Binding-site contacts:
Ligand atom C3 contacts residue ASN113 of chain 1.A at 4.4 Å.
Ligand atom O7 contacts residue GLU154 of chain 1.A at 3.8 Å.
Ligand atom O6 contacts residue THR115 of chain 1.A at 3.5 Å (h-bond).
Ligand atom C6 contacts residue GLY116 of chain 1.A at 4.3 Å.
Ligand atom C5 contacts residue THR115 of chain 1.A at 4.2 Å.
Ligand atom C6 contacts residue THR115 of chain 1.A at 3.4 Å.
Ligand atom C8 contacts residue ASN155 of chain 1.A at 3.6 Å.
Ligand atom O7 contacts residue THR115 of chain 1.A at 4.3 Å.
Ligand atom O6 contacts residue ASN113 of chain 1.A at 4.3 Å.
Ligand atom O7 contacts residue ASN155 of chain 1.A at 4.2 Å.
Ligand atom O3 contacts residue ASN113 of chain 1.A at 3.9 Å.
Ligand atom O4 contacts residue ASN113 of chain 1.A at 3.8 Å.
Ligand atom C4 contacts residue ASN113 of chain 1.A at 3.7 Å.
Ligand atom O7 contacts residue SER153 of chain 1.A at 3.4 Å (h-bond).
Ligand atom O5 contacts residue THR115 of chain 1.A at 3.4 Å (h-bond).
Ligand atom C8 contacts residue LEU156 of chain 1.A at 3.6 Å (hydrophobic).
Ligand atom C6 contacts residue PRO117 of chain 1.A at 4.4 Å (hydrophobic).
Ligand atom C4 contacts residue THR115 of chain 1.A at 4.2 Å.
Ligand atom C2 contacts residue THR115 of chain 1.A at 3.8 Å.
Ligand atom C1 contacts residue THR115 of chain 1.A at 3.9 Å.

This small molecule binds to this protein.
Small molecule (SMILES): CC(=O)N[C@@H]1[C@@H](O)[C@H](O)[C@@H](CO)O[C@H]1O

Sequence of chain 1.A:
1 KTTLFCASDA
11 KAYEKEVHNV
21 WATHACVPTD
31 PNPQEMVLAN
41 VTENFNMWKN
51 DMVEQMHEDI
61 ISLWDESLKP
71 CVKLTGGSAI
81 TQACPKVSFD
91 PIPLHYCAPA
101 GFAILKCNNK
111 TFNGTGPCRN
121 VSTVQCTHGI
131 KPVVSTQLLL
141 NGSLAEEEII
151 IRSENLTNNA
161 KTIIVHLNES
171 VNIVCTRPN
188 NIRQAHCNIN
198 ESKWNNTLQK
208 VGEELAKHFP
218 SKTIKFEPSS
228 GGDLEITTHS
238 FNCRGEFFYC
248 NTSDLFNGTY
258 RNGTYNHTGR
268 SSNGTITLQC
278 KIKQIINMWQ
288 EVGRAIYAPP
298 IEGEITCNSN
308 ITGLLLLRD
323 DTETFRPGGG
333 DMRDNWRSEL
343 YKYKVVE